Sequence of chain 1.A:
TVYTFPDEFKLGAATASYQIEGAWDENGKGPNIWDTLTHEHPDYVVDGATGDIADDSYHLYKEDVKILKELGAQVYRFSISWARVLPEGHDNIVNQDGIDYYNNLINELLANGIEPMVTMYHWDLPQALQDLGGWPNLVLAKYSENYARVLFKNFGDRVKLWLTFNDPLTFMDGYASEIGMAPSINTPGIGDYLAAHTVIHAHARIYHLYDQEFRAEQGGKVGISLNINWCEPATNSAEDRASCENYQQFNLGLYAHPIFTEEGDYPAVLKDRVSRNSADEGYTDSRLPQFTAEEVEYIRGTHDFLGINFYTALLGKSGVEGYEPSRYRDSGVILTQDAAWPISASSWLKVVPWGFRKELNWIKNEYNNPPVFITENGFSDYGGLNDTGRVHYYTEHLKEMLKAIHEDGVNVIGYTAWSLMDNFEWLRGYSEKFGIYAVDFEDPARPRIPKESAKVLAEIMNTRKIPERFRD

The small molecule below binds the protein below.
Small molecule (SMILES): O=S(=O)(O)CCN1CCN(CCO[C@@H]2O[C@H](CO)[C@@H](O)[C@H](O)[C@H]2O)CC1

Binding-site contacts:
Ligand atom C5 contacts residue TRP425 of chain 1.A at 3.9 Å (hydrophobic).
Ligand atom O3 contacts residue TRP433 of chain 1.A at 2.9 Å (h-bond).
Ligand atom O2 contacts residue TRP130 of chain 1.A at 3.8 Å.
Ligand atom C1 contacts residue TYR318 of chain 1.A at 3.7 Å (hydrophobic).
Ligand atom C3 contacts residue TRP425 of chain 1.A at 3.7 Å (hydrophobic).
Ligand atom O1 contacts residue TRP130 of chain 1.A at 3.9 Å.
Ligand atom C2 contacts residue GLU383 of chain 1.A at 3.4 Å.
Ligand atom O6 contacts residue GLU432 of chain 1.A at 2.5 Å (salt-bridge).
Ligand atom O3 contacts residue GLN26 of chain 1.A at 2.7 Å (h-bond).
Ligand atom CAN contacts residue TRP355 of chain 1.A at 3.5 Å (hydrophobic).
Ligand atom C4 contacts residue TRP433 of chain 1.A at 3.7 Å (hydrophobic).
Ligand atom O5 contacts residue TYR318 of chain 1.A at 3.9 Å.
Ligand atom C6 contacts residue TRP355 of chain 1.A at 3.9 Å (hydrophobic).
Ligand atom O2 contacts residue ASN173 of chain 1.A at 3.1 Å (h-bond).
Ligand atom O6 contacts residue TRP355 of chain 1.A at 3.3 Å.
Ligand atom O3 contacts residue TRP425 of chain 1.A at 3.6 Å.
Ligand atom O3 contacts residue HIS129 of chain 1.A at 3.0 Å (h-bond).
Ligand atom CAI contacts residue ASP174 of chain 1.A at 3.5 Å.
Ligand atom C4 contacts residue GLU432 of chain 1.A at 3.5 Å.
Ligand atom CAL contacts residue TRP355 of chain 1.A at 3.2 Å (hydrophobic).
Ligand atom O2 contacts residue HIS129 of chain 1.A at 3.5 Å (h-bond).
Ligand atom C6 contacts residue GLU432 of chain 1.A at 3.3 Å.
Ligand atom O2 contacts residue GLU383 of chain 1.A at 2.7 Å (salt-bridge).
Ligand atom CAI contacts residue ASN234 of chain 1.A at 3.8 Å.
Ligand atom C5 contacts residue TYR318 of chain 1.A at 3.5 Å (hydrophobic).
Ligand atom CAI contacts residue TYR318 of chain 1.A at 3.8 Å (hydrophobic).
Ligand atom C3 contacts residue GLN26 of chain 1.A at 3.8 Å.
Ligand atom O1 contacts residue ASP174 of chain 1.A at 3.6 Å.
Ligand atom C3 contacts residue GLU383 of chain 1.A at 3.7 Å.
Ligand atom CAK contacts residue THR177 of chain 1.A at 3.2 Å.
Ligand atom C2 contacts residue TRP130 of chain 1.A at 3.7 Å (hydrophobic).
Ligand atom CAM contacts residue THR177 of chain 1.A at 3.7 Å.
Ligand atom C4 contacts residue TRP425 of chain 1.A at 3.8 Å (hydrophobic).
Ligand atom O4 contacts residue GLU432 of chain 1.A at 2.6 Å (salt-bridge).
Ligand atom C3 contacts residue TRP433 of chain 1.A at 3.8 Å (hydrophobic).
Ligand atom O4 contacts residue GLN26 of chain 1.A at 3.1 Å (h-bond).
Ligand atom C6 contacts residue PHE441 of chain 1.A at 3.5 Å (hydrophobic).
Ligand atom C1 contacts residue GLU383 of chain 1.A at 3.4 Å.
Ligand atom CAJ contacts residue TRP355 of chain 1.A at 3.7 Å (hydrophobic).
Ligand atom O4 contacts residue TRP425 of chain 1.A at 3.0 Å (h-bond).